Binding-site contacts:
Ligand atom N4 contacts residue GLU166 of chain 1.A at 2.9 Å (salt-bridge).
Ligand atom C22 contacts residue GLU166 of chain 1.A at 3.7 Å.
Ligand atom N2 contacts residue PHE140 of chain 1.A at 3.3 Å (h-bond).
Ligand atom O3 contacts residue MET165 of chain 1.A at 3.2 Å.
Ligand atom C1 contacts residue HIS164 of chain 1.A at 3.7 Å.
Ligand atom F2 contacts residue LEU167 of chain 1.A at 3.3 Å.
Ligand atom C20 contacts residue TYR54 of chain 1.A at 3.6 Å (hydrophobic).
Ligand atom C6 contacts residue ASN142 of chain 1.A at 3.3 Å.
Ligand atom F1 contacts residue THR190 of chain 1.A at 3.4 Å.
Ligand atom C2 contacts residue CYS145 of chain 1.A at 2.7 Å (hydrophobic).
Ligand atom C4 contacts residue CYS145 of chain 1.A at 3.3 Å (hydrophobic).
Ligand atom C4 contacts residue SER144 of chain 1.A at 3.7 Å.
Ligand atom C20 contacts residue MET49 of chain 1.A at 3.7 Å (hydrophobic).
Ligand atom N5 contacts residue CYS145 of chain 1.A at 2.7 Å (h-bond).
Ligand atom C22 contacts residue THR190 of chain 1.A at 3.7 Å.
Ligand atom F3 contacts residue THR190 of chain 1.A at 2.9 Å.
Ligand atom C21 contacts residue GLU166 of chain 1.A at 3.7 Å.
Ligand atom O1 contacts residue PHE140 of chain 1.A at 3.4 Å.
Ligand atom C8 contacts residue GLU166 of chain 1.A at 3.5 Å.
Ligand atom C20 contacts residue HIS41 of chain 1.A at 3.5 Å.
Ligand atom N5 contacts residue GLY143 of chain 1.A at 3.4 Å (h-bond).
Ligand atom O1 contacts residue GLU166 of chain 1.A at 3.4 Å.
Ligand atom C19 contacts residue ASP187 of chain 1.A at 3.5 Å.
Ligand atom N1 contacts residue HIS164 of chain 1.A at 2.9 Å (h-bond).
Ligand atom C9 contacts residue HIS164 of chain 1.A at 3.5 Å.
Ligand atom F1 contacts residue GLN192 of chain 1.A at 3.7 Å.
Ligand atom F3 contacts residue GLN192 of chain 1.A at 3.1 Å.
Ligand atom C7 contacts residue ASN142 of chain 1.A at 3.6 Å.
Ligand atom O1 contacts residue HIS163 of chain 1.A at 2.8 Å (h-bond).
Ligand atom C23 contacts residue GLU166 of chain 1.A at 3.4 Å.
Ligand atom C19 contacts residue ARG188 of chain 1.A at 3.4 Å.
Ligand atom O4 contacts residue GLN189 of chain 1.A at 3.5 Å.
Ligand atom N5 contacts residue SER144 of chain 1.A at 3.5 Å (h-bond).
Ligand atom N2 contacts residue GLU166 of chain 1.A at 3.0 Å (salt-bridge).
Ligand atom O1 contacts residue HIS172 of chain 1.A at 3.5 Å.
Ligand atom N1 contacts residue CYS145 of chain 1.A at 2.9 Å (h-bond).
Ligand atom F2 contacts residue GLU166 of chain 1.A at 2.6 Å.
Ligand atom O3 contacts residue GLU166 of chain 1.A at 2.8 Å (salt-bridge).
Ligand atom C10 contacts residue GLN189 of chain 1.A at 3.7 Å.
Ligand atom C3 contacts residue CYS145 of chain 1.A at 1.8 Å (hydrophobic).

Sequence of chain 2.A:
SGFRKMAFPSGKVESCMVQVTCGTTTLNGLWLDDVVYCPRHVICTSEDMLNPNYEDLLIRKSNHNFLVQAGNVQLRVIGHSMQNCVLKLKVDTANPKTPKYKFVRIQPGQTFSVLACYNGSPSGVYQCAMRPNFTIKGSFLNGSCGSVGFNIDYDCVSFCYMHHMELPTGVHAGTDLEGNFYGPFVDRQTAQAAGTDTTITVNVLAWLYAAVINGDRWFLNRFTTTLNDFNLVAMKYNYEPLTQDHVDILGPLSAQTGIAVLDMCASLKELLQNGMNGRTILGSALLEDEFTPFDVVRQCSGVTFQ

A small-molecule ligand and the protein it binds are described below.
Small molecule (SMILES): [H]/N=C/[C@H](C[C@@H]1CCNC1=O)NC(=O)[C@@H]1[C@@H]2[C@H](CN1C(=O)[C@@H](NC(=O)C(F)(F)F)C(C)(C)C)C2(C)C

Sequence of chain 1.A:
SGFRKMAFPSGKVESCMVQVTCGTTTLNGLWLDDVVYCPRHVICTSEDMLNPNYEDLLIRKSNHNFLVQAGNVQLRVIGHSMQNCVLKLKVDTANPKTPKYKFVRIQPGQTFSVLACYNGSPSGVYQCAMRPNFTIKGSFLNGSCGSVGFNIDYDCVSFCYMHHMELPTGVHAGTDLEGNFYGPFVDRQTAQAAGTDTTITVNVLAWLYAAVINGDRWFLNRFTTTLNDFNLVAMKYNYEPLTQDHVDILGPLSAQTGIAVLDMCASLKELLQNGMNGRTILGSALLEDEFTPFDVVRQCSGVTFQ